A protein and the small-molecule ligand that binds it are described below.
Small molecule (SMILES): O=C(O)CCC(=O)C(=O)O

Binding-site contacts:
Ligand atom O2 contacts residue TYR89 of chain 1.A at 2.6 Å (h-bond).
Ligand atom O5 contacts residue NI1 of chain 1.E at 2.2 Å (h-bond).
Ligand atom C1 contacts residue NI1 of chain 1.E at 3.0 Å.
Ligand atom O5 contacts residue HIS206 of chain 1.A at 3.3 Å.
Ligand atom O2 contacts residue LEU91 of chain 1.A at 3.4 Å.
Ligand atom C1 contacts residue HIS102 of chain 1.A at 4.3 Å.
Ligand atom O1 contacts residue LYS137 of chain 1.A at 3.6 Å.
Ligand atom O1 contacts residue NI1 of chain 1.E at 2.3 Å (h-bond).
Ligand atom O5 contacts residue LEU99 of chain 1.A at 4.1 Å.
Ligand atom C1 contacts residue TYR89 of chain 1.A at 3.2 Å (hydrophobic).
Ligand atom C4 contacts residue TYR141 of chain 1.A at 4.3 Å (hydrophobic).
Ligand atom O3 contacts residue LEU139 of chain 1.A at 4.3 Å.
Ligand atom C4 contacts residue THR208 of chain 1.A at 4.1 Å.
Ligand atom C3 contacts residue LEU99 of chain 1.A at 3.7 Å (hydrophobic).
Ligand atom C5 contacts residue THR208 of chain 1.A at 3.5 Å.
Ligand atom C1 contacts residue LEU99 of chain 1.A at 4.2 Å (hydrophobic).
Ligand atom C1 contacts residue LYS137 of chain 1.A at 4.3 Å.
Ligand atom O1 contacts residue HIS102 of chain 1.A at 3.6 Å (h-bond).
Ligand atom O4 contacts residue ARG93 of chain 1.A at 4.2 Å.
Ligand atom C5 contacts residue LEU219 of chain 1.A at 3.7 Å (hydrophobic).
Ligand atom O4 contacts residue ARG217 of chain 1.A at 2.8 Å (salt-bridge).
Ligand atom O5 contacts residue HIS102 of chain 1.A at 3.8 Å.
Ligand atom O4 contacts residue LEU91 of chain 1.A at 4.3 Å.
Ligand atom C2 contacts residue NI1 of chain 1.E at 2.9 Å.
Ligand atom C3 contacts residue LEU91 of chain 1.A at 4.0 Å (hydrophobic).
Ligand atom C4 contacts residue PHE153 of chain 1.A at 4.0 Å (hydrophobic).
Ligand atom O3 contacts residue THR208 of chain 1.A at 3.8 Å.
Ligand atom O4 contacts residue LEU219 of chain 1.A at 3.6 Å.
Ligand atom O3 contacts residue ARG217 of chain 1.A at 2.8 Å (salt-bridge).
Ligand atom O1 contacts residue TYR89 of chain 1.A at 3.3 Å (h-bond).
Ligand atom C5 contacts residue TYR141 of chain 1.A at 3.7 Å (hydrophobic).
Ligand atom C2 contacts residue LEU99 of chain 1.A at 3.7 Å (hydrophobic).
Ligand atom O2 contacts residue NI1 of chain 1.E at 4.2 Å.
Ligand atom C5 contacts residue ARG217 of chain 1.A at 3.5 Å.
Ligand atom O3 contacts residue TYR141 of chain 1.A at 2.7 Å (h-bond).
Ligand atom O3 contacts residue PHE153 of chain 1.A at 3.8 Å.
Ligand atom O4 contacts residue THR208 of chain 1.A at 3.5 Å.
Ligand atom C4 contacts residue LEU139 of chain 1.A at 3.8 Å (hydrophobic).
Ligand atom O3 contacts residue LEU219 of chain 1.A at 3.8 Å.
Ligand atom C2 contacts residue HIS102 of chain 1.A at 4.4 Å.

Sequence of chain 1.A:
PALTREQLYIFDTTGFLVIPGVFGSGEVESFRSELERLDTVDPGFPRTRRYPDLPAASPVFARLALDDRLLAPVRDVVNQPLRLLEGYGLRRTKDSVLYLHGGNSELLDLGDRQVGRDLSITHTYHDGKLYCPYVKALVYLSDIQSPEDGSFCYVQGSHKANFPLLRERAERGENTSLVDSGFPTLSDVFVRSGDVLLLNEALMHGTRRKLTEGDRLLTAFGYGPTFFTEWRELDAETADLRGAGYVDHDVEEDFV